Sequence of chain 2.A:
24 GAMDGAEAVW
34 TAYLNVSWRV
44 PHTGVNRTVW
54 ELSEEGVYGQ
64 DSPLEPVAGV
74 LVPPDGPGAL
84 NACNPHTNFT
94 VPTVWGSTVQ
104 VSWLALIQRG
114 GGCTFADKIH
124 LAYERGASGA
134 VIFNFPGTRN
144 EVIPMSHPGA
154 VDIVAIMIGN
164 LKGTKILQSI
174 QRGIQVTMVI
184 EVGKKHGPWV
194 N

Binding-site contacts:
Ligand atom N2 contacts residue ASN91 of chain 2.A at 3.4 Å (h-bond).
Ligand atom C5 contacts residue ASN91 of chain 2.A at 2.9 Å.
Ligand atom C6 contacts residue ASN91 of chain 2.A at 3.8 Å.
Ligand atom O7 contacts residue ASN87 of chain 2.A at 4.2 Å.
Ligand atom C1 contacts residue HIS89 of chain 2.A at 3.4 Å.
Ligand atom O5 contacts residue ASN91 of chain 2.A at 1.5 Å (h-bond).
Ligand atom C2 contacts residue ASN91 of chain 2.A at 2.7 Å.
Ligand atom C1 contacts residue ASN91 of chain 2.A at 1.4 Å.
Ligand atom C7 contacts residue HIS89 of chain 2.A at 4.1 Å.
Ligand atom C4 contacts residue ASN91 of chain 2.A at 3.8 Å.
Ligand atom C2 contacts residue HIS89 of chain 2.A at 4.4 Å.
Ligand atom O7 contacts residue HIS89 of chain 2.A at 3.0 Å (h-bond).
Ligand atom O7 contacts residue ASN91 of chain 2.A at 3.5 Å (h-bond).
Ligand atom C3 contacts residue ASN91 of chain 2.A at 3.7 Å.
Ligand atom O7 contacts residue THR90 of chain 2.A at 4.2 Å.
Ligand atom C7 contacts residue ASN91 of chain 2.A at 3.7 Å.
Ligand atom O5 contacts residue HIS89 of chain 2.A at 4.3 Å.
Ligand atom O4 contacts residue ASN91 of chain 2.A at 4.2 Å.

The small molecule below binds the protein below.
Small molecule (SMILES): CC(=O)N[C@@H]1[C@@H](O)[C@H](O)[C@@H](CO)O[C@H]1O